Sequence of chain 1.A:
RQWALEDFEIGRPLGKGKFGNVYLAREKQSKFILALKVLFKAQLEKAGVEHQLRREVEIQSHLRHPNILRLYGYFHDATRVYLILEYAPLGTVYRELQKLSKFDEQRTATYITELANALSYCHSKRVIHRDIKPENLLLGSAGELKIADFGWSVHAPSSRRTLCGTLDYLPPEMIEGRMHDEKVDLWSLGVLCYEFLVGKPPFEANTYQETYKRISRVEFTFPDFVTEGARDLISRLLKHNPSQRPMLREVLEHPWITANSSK

A protein and the small-molecule ligand that binds it are described below.
Small molecule (SMILES): N#Cc1cc(-c2cc(C(=O)O)cc3[nH]ccc23)ccc1Cl

Binding-site contacts:
Ligand atom C11 contacts residue LYS47 of chain 1.A at 3.9 Å.
Ligand atom C14 contacts residue GLU51 of chain 1.A at 3.7 Å.
Ligand atom C2 contacts residue HIS82 of chain 1.A at 3.7 Å.
Ligand atom C6 contacts residue LEU59 of chain 1.A at 3.6 Å (hydrophobic).
Ligand atom C2 contacts residue LYS47 of chain 1.A at 3.9 Å.
Ligand atom C contacts residue LYS47 of chain 1.A at 4.0 Å.
Ligand atom N contacts residue HIS82 of chain 1.A at 3.4 Å.
Ligand atom C6 contacts residue GOL1 of chain 1.X at 3.6 Å.
Ligand atom C13 contacts residue LEU50 of chain 1.A at 3.9 Å (hydrophobic).
Ligand atom CL contacts residue TYR80 of chain 1.A at 3.6 Å.
Ligand atom C10 contacts residue PHE81 of chain 1.A at 4.0 Å (hydrophobic).
Ligand atom C7 contacts residue GOL1 of chain 1.X at 3.7 Å.
Ligand atom C9 contacts residue HIS82 of chain 1.A at 3.7 Å.
Ligand atom N1 contacts residue LYS47 of chain 1.A at 3.7 Å.
Ligand atom C15 contacts residue LYS47 of chain 1.A at 3.6 Å.
Ligand atom C12 contacts residue VAL87 of chain 1.A at 3.9 Å (hydrophobic).
Ligand atom CL contacts residue GOL1 of chain 1.X at 3.7 Å.
Ligand atom C9 contacts residue VAL87 of chain 1.A at 3.7 Å (hydrophobic).
Ligand atom C8 contacts residue VAL87 of chain 1.A at 3.8 Å (hydrophobic).
Ligand atom C12 contacts residue LEU50 of chain 1.A at 3.9 Å (hydrophobic).
Ligand atom N contacts residue PHE81 of chain 1.A at 3.2 Å.
Ligand atom N contacts residue TYR80 of chain 1.A at 3.5 Å.
Ligand atom C5 contacts residue LEU59 of chain 1.A at 4.0 Å (hydrophobic).
Ligand atom C4 contacts residue VAL87 of chain 1.A at 3.7 Å (hydrophobic).
Ligand atom C5 contacts residue GOL1 of chain 1.X at 4.0 Å.
Ligand atom C3 contacts residue LYS47 of chain 1.A at 4.0 Å.
Ligand atom CL contacts residue VAL63 of chain 1.A at 3.9 Å.
Ligand atom C7 contacts residue VAL87 of chain 1.A at 3.7 Å (hydrophobic).
Ligand atom N1 contacts residue GLU51 of chain 1.A at 2.8 Å (salt-bridge).
Ligand atom C13 contacts residue LYS47 of chain 1.A at 3.9 Å.
Ligand atom C contacts residue HIS82 of chain 1.A at 3.8 Å.
Ligand atom C14 contacts residue LYS47 of chain 1.A at 3.7 Å.
Ligand atom CL contacts residue VAL87 of chain 1.A at 3.9 Å.
Ligand atom C10 contacts residue HIS82 of chain 1.A at 3.6 Å.
Ligand atom O1 contacts residue HIS82 of chain 1.A at 3.4 Å.
Ligand atom C13 contacts residue GLU51 of chain 1.A at 3.8 Å.
Ligand atom C10 contacts residue TYR80 of chain 1.A at 4.0 Å (hydrophobic).
Ligand atom C1 contacts residue LYS47 of chain 1.A at 3.7 Å.
Ligand atom C15 contacts residue GOL1 of chain 1.W at 3.9 Å.
Ligand atom C15 contacts residue GLU51 of chain 1.A at 3.9 Å.